Sequence of chain 1.A:
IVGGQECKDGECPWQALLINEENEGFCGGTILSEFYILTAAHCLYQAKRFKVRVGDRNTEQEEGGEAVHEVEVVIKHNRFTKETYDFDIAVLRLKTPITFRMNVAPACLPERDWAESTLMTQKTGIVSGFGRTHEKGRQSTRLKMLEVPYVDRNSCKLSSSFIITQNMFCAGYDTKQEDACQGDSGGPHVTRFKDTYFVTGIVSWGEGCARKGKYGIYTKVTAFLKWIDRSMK

A small-molecule ligand and the protein it binds are described below.
Small molecule (SMILES): CN1CCc2nc(C(=O)Nc3ccccc3CNC(=O)c3ccc(Cl)s3)sc2C1

Binding-site contacts:
Ligand atom CL1 contacts residue VAL203 of chain 1.A at 3.7 Å.
Ligand atom C22 contacts residue TRP205 of chain 1.A at 3.7 Å (hydrophobic).
Ligand atom N12 contacts residue GLY206 of chain 1.A at 3.4 Å (h-bond).
Ligand atom C2 contacts residue CYS209 of chain 1.A at 3.6 Å (hydrophobic).
Ligand atom CL1 contacts residue GLY216 of chain 1.A at 3.4 Å.
Ligand atom C18 contacts residue GLY216 of chain 1.A at 3.7 Å.
Ligand atom C28 contacts residue GLU83 of chain 1.A at 3.5 Å.
Ligand atom O15 contacts residue GLU207 of chain 1.A at 3.5 Å.
Ligand atom S16 contacts residue TRP205 of chain 1.A at 3.4 Å.
Ligand atom O15 contacts residue GLY208 of chain 1.A at 3.1 Å (h-bond).
Ligand atom C19 contacts residue GLY206 of chain 1.A at 3.6 Å.
Ligand atom N20 contacts residue GLY206 of chain 1.A at 3.7 Å.
Ligand atom C26 contacts residue TYR85 of chain 1.A at 3.5 Å (hydrophobic).
Ligand atom N8 contacts residue GLY206 of chain 1.A at 3.6 Å.
Ligand atom C18 contacts residue ALA180 of chain 1.A at 3.5 Å (hydrophobic).
Ligand atom C9 contacts residue GLY206 of chain 1.A at 3.6 Å.
Ligand atom N8 contacts residue GLY208 of chain 1.A at 3.1 Å (h-bond).
Ligand atom C27 contacts residue TYR85 of chain 1.A at 3.7 Å (hydrophobic).
Ligand atom C14 contacts residue GLY206 of chain 1.A at 3.1 Å.
Ligand atom S16 contacts residue VAL203 of chain 1.A at 3.6 Å.
Ligand atom C7 contacts residue GLY206 of chain 1.A at 3.6 Å.
Ligand atom S23 contacts residue PHE162 of chain 1.A at 3.6 Å.
Ligand atom O15 contacts residue GLY206 of chain 1.A at 3.2 Å (h-bond).
Ligand atom N8 contacts residue CYS209 of chain 1.A at 3.8 Å.
Ligand atom C10 contacts residue GLY206 of chain 1.A at 3.4 Å.
Ligand atom C9 contacts residue GLN182 of chain 1.A at 3.7 Å.
Ligand atom C1 contacts residue GLU135 of chain 1.A at 3.6 Å.
Ligand atom C24 contacts residue PHE162 of chain 1.A at 3.7 Å (hydrophobic).
Ligand atom C19 contacts residue ALA180 of chain 1.A at 3.6 Å (hydrophobic).
Ligand atom CL1 contacts residue TYR218 of chain 1.A at 3.4 Å.
Ligand atom C13 contacts residue GLY206 of chain 1.A at 3.0 Å.
Ligand atom S23 contacts residue GLY206 of chain 1.A at 3.6 Å.
Ligand atom C10 contacts residue TRP205 of chain 1.A at 3.6 Å (hydrophobic).
Ligand atom C28 contacts residue THR84 of chain 1.A at 3.5 Å.
Ligand atom C24 contacts residue TRP205 of chain 1.A at 3.7 Å (hydrophobic).
Ligand atom C18 contacts residue ASP179 of chain 1.A at 3.4 Å.
Ligand atom CL1 contacts residue ALA180 of chain 1.A at 3.8 Å.
Ligand atom C19 contacts residue GLY208 of chain 1.A at 3.4 Å.
Ligand atom C17 contacts residue TRP205 of chain 1.A at 3.4 Å (hydrophobic).
Ligand atom CL1 contacts residue ILE217 of chain 1.A at 3.6 Å.